A small-molecule ligand and the protein it binds are described below.
Small molecule (SMILES): O=C(O)[C@@H]1O[C@H](O[C@H]2[C@@H](OS(=O)(=O)O)O[C@@H](O)[C@H](NS(=O)(=O)O)[C@H]2O)[C@@H](OS(=O)(=O)O)[C@H](O)[C@@H]1O

Sequence of chain 28.F:
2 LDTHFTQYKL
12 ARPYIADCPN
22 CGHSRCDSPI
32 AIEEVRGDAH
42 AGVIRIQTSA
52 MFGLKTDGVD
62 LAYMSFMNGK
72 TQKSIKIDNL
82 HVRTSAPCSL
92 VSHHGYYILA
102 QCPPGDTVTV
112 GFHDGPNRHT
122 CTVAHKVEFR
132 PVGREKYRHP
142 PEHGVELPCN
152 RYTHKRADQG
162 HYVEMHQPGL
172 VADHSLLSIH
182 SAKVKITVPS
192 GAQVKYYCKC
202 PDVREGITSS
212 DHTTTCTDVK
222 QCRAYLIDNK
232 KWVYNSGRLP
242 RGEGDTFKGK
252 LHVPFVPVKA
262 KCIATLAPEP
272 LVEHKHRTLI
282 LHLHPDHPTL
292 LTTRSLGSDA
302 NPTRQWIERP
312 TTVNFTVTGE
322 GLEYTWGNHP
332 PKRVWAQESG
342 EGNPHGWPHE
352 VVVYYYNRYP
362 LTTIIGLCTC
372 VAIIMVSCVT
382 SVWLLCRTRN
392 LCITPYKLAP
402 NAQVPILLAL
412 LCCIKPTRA

Binding-site contacts:
Ligand atom SAG contacts residue THR4 of chain 28.F at 3.9 Å.
Ligand atom O3 contacts residue ARG157 of chain 28.F at 3.3 Å (salt-bridge).
Ligand atom O4 contacts residue HIS155 of chain 28.F at 3.5 Å (h-bond).
Ligand atom C3 contacts residue LYS156 of chain 28.F at 4.0 Å.
Ligand atom O4 contacts residue SER93 of chain 28.F at 3.0 Å (h-bond).
Ligand atom O6A contacts residue HIS94 of chain 28.F at 3.2 Å (h-bond).
Ligand atom OAF contacts residue THR4 of chain 28.F at 2.9 Å (h-bond).
Ligand atom O6B contacts residue HIS94 of chain 28.F at 4.0 Å.
Ligand atom C3 contacts residue ARG157 of chain 28.F at 3.7 Å.
Ligand atom C5 contacts residue LEU62 of chain 28.F at 3.8 Å (hydrophobic).
Ligand atom O6B contacts residue LEU62 of chain 28.F at 4.0 Å.
Ligand atom O5 contacts residue HIS155 of chain 28.F at 3.6 Å.
Ligand atom O6B contacts residue HIS155 of chain 28.F at 3.3 Å (h-bond).
Ligand atom OAF contacts residue ALA158 of chain 28.F at 3.3 Å.
Ligand atom O3 contacts residue LYS156 of chain 28.F at 3.0 Å.
Ligand atom O6A contacts residue LEU62 of chain 28.F at 3.4 Å.
Ligand atom O5 contacts residue LYS156 of chain 28.F at 3.4 Å.
Ligand atom O6A contacts residue SER93 of chain 28.F at 3.2 Å.
Ligand atom C6 contacts residue SER93 of chain 28.F at 4.0 Å.
Ligand atom C6 contacts residue LEU62 of chain 28.F at 3.5 Å (hydrophobic).
Ligand atom OAH contacts residue THR4 of chain 28.F at 3.7 Å.
Ligand atom OAH contacts residue LEU2 of chain 28.F at 2.8 Å (h-bond).
Ligand atom OBI contacts residue LYS156 of chain 28.F at 4.0 Å.
Ligand atom O4 contacts residue LYS156 of chain 28.F at 3.5 Å.
Ligand atom SAG contacts residue ARG157 of chain 28.F at 3.6 Å (salt-bridge).
Ligand atom O6B contacts residue LYS156 of chain 28.F at 3.3 Å.
Ligand atom C6 contacts residue HIS94 of chain 28.F at 3.9 Å.
Ligand atom O6A contacts residue HIS155 of chain 28.F at 3.8 Å.
Ligand atom O5B contacts residue LYS156 of chain 28.F at 3.3 Å.
Ligand atom C3 contacts residue ALA158 of chain 28.F at 4.0 Å (hydrophobic).
Ligand atom C5 contacts residue HIS155 of chain 28.F at 4.0 Å.
Ligand atom C2 contacts residue ALA158 of chain 28.F at 3.7 Å (hydrophobic).
Ligand atom OAF contacts residue ARG157 of chain 28.F at 2.8 Å (salt-bridge).
Ligand atom O6B contacts residue ARG157 of chain 28.F at 3.3 Å (salt-bridge).
Ligand atom O3 contacts residue ALA158 of chain 28.F at 3.0 Å (h-bond).
Ligand atom C6 contacts residue HIS155 of chain 28.F at 3.4 Å.
Ligand atom OAH contacts residue ARG157 of chain 28.F at 3.1 Å (salt-bridge).
Ligand atom C4 contacts residue LYS156 of chain 28.F at 4.0 Å.
Ligand atom O5 contacts residue ARG157 of chain 28.F at 3.8 Å.
Ligand atom OAH contacts residue ASP3 of chain 28.F at 4.0 Å.